A protein and the small-molecule ligand that binds it are described below.
Small molecule (SMILES): CC(=O)N[C@H]1[C@H](O[C@H]2[C@H](O)[C@@H](NC(C)=O)CO[C@@H]2CO)O[C@H](CO)[C@@H](O[C@@H]2O[C@H](CO)[C@@H](O)[C@H](O[C@H]3O[C@H](CO)[C@@H](O)[C@H](O)[C@@H]3O)[C@@H]2O)[C@@H]1O

Binding-site contacts:
Ligand atom C8 contacts residue ASN264 of chain 1.A at 4.5 Å.
Ligand atom C1 contacts residue SER447 of chain 1.A at 4.0 Å.
Ligand atom C8 contacts residue PHE377 of chain 1.A at 4.2 Å (hydrophobic).
Ligand atom O5 contacts residue LYS254 of chain 1.A at 4.1 Å.
Ligand atom O7 contacts residue PHE377 of chain 1.A at 3.3 Å.
Ligand atom C1 contacts residue GLU213 of chain 1.A at 4.4 Å.
Ligand atom C4 contacts residue VAL446 of chain 1.A at 4.1 Å (hydrophobic).
Ligand atom C7 contacts residue PHE377 of chain 1.A at 4.2 Å (hydrophobic).
Ligand atom O3 contacts residue CYS379 of chain 1.A at 3.8 Å.
Ligand atom C5 contacts residue GLU213 of chain 1.A at 3.5 Å.
Ligand atom C6 contacts residue NAG1 of chain 1.Q at 3.9 Å.
Ligand atom O5 contacts residue VAL446 of chain 1.A at 4.2 Å.
Ligand atom C2 contacts residue ASN264 of chain 1.A at 2.5 Å.
Ligand atom O6 contacts residue CYS379 of chain 1.A at 4.3 Å.
Ligand atom O4 contacts residue VAL446 of chain 1.A at 4.1 Å.
Ligand atom C7 contacts residue ASN264 of chain 1.A at 3.8 Å.
Ligand atom C1 contacts residue NAG1 of chain 1.Q at 4.1 Å.
Ligand atom N2 contacts residue ASN264 of chain 1.A at 2.9 Å (h-bond).
Ligand atom O6 contacts residue LYS254 of chain 1.A at 4.1 Å.
Ligand atom O5 contacts residue ASN264 of chain 1.A at 2.4 Å (h-bond).
Ligand atom C6 contacts residue GLU213 of chain 1.A at 4.0 Å.
Ligand atom O7 contacts residue CYS379 of chain 1.A at 3.9 Å.
Ligand atom C8 contacts residue VAL256 of chain 1.A at 4.0 Å (hydrophobic).
Ligand atom C4 contacts residue ASN264 of chain 1.A at 4.3 Å.
Ligand atom O7 contacts residue LEU263 of chain 1.A at 4.5 Å.
Ligand atom C1 contacts residue VAL446 of chain 1.A at 4.1 Å (hydrophobic).
Ligand atom C7 contacts residue SER447 of chain 1.A at 4.0 Å.
Ligand atom C3 contacts residue ASN264 of chain 1.A at 3.9 Å.
Ligand atom C5 contacts residue ASN264 of chain 1.A at 3.8 Å.
Ligand atom C8 contacts residue LEU263 of chain 1.A at 3.9 Å (hydrophobic).
Ligand atom C5 contacts residue NAG1 of chain 1.Q at 3.8 Å.
Ligand atom O6 contacts residue GLY380 of chain 1.A at 3.6 Å.
Ligand atom C8 contacts residue ASN378 of chain 1.A at 4.2 Å.
Ligand atom O5 contacts residue NAG1 of chain 1.Q at 3.6 Å.
Ligand atom N2 contacts residue SER447 of chain 1.A at 4.2 Å.
Ligand atom O5 contacts residue GLU213 of chain 1.A at 4.1 Å.
Ligand atom O7 contacts residue SER447 of chain 1.A at 3.5 Å.
Ligand atom C5 contacts residue VAL446 of chain 1.A at 3.5 Å (hydrophobic).
Ligand atom C3 contacts residue VAL446 of chain 1.A at 4.0 Å (hydrophobic).
Ligand atom C1 contacts residue ASN264 of chain 1.A at 1.5 Å.

Sequence of chain 1.A:
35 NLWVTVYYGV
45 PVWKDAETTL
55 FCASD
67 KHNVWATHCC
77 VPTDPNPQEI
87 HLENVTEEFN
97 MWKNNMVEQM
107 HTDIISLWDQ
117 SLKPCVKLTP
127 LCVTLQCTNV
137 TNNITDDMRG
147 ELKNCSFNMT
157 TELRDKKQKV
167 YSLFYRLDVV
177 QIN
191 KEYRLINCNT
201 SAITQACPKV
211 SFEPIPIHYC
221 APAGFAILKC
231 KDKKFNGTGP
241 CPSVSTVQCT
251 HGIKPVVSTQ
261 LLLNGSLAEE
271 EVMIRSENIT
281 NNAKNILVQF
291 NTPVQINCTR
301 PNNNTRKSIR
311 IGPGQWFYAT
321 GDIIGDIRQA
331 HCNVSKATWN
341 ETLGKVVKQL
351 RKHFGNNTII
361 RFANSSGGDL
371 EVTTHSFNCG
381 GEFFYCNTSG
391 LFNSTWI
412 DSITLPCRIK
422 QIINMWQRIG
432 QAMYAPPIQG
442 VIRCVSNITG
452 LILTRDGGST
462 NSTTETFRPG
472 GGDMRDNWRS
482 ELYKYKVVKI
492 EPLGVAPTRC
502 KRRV